Sequence of chain 1.B:
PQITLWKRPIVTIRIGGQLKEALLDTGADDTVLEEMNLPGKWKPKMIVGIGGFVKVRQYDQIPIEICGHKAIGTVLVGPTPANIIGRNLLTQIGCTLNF

Sequence of chain 1.A:
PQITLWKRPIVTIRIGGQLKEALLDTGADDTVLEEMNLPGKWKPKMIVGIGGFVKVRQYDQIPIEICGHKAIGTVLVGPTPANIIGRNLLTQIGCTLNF

A protein and the small-molecule ligand that binds it are described below.
Small molecule (SMILES): COC(=O)N[C@H](C(=O)N[C@@H](Cc1ccccc1)[C@@H](O)CN(Cc1ccc(-c2ccccn2)cc1)NC(=O)[C@@H](NC(=O)OC)C(C)(C)C)C(C)(C)C

Binding-site contacts:
Ligand atom OAM contacts residue GLY27 of chain 1.B at 3.5 Å.
Ligand atom OAJ contacts residue ASP29 of chain 1.A at 3.0 Å (salt-bridge).
Ligand atom NBG contacts residue GLY27 of chain 1.B at 3.2 Å (h-bond).
Ligand atom CAQ contacts residue ILE50 of chain 1.B at 3.6 Å (hydrophobic).
Ligand atom CAT contacts residue GLY27 of chain 1.B at 3.6 Å.
Ligand atom NBH contacts residue GLY27 of chain 1.A at 3.1 Å (h-bond).
Ligand atom CG2 contacts residue VAL48 of chain 1.B at 3.4 Å (hydrophobic).
Ligand atom OAM contacts residue ASP25 of chain 1.B at 2.6 Å (salt-bridge).
Ligand atom OAI contacts residue ASP29 of chain 1.B at 2.9 Å (salt-bridge).
Ligand atom CAQ contacts residue GLY49 of chain 1.B at 3.5 Å.
Ligand atom CAU contacts residue ILE50 of chain 1.B at 3.7 Å (hydrophobic).
Ligand atom CAX contacts residue GLY27 of chain 1.A at 3.5 Å.
Ligand atom CAB contacts residue ASP29 of chain 1.A at 3.5 Å.
Ligand atom OBI contacts residue VAL48 of chain 1.B at 3.3 Å (h-bond).
Ligand atom OAM contacts residue ASP25 of chain 1.A at 2.6 Å (salt-bridge).
Ligand atom CAZ contacts residue LEU23 of chain 1.B at 3.7 Å (hydrophobic).
Ligand atom CAE contacts residue ILE50 of chain 1.A at 3.6 Å (hydrophobic).
Ligand atom CAG contacts residue VAL48 of chain 1.A at 3.7 Å (hydrophobic).
Ligand atom CBC contacts residue GLY27 of chain 1.A at 3.5 Å.
Ligand atom CBS contacts residue ASP25 of chain 1.A at 3.4 Å.
Ligand atom OAI contacts residue ALA28 of chain 1.B at 3.4 Å.
Ligand atom NBD contacts residue ALA82 of chain 1.B at 3.6 Å.
Ligand atom OAL contacts residue GLY49 of chain 1.A at 3.4 Å.
Ligand atom O contacts residue GLY49 of chain 1.B at 3.4 Å.
Ligand atom CAW contacts residue GLY49 of chain 1.A at 3.6 Å.
Ligand atom CAX contacts residue LEU23 of chain 1.B at 3.7 Å (hydrophobic).
Ligand atom N contacts residue VAL48 of chain 1.B at 2.9 Å (h-bond).
Ligand atom CBC contacts residue ASP25 of chain 1.B at 3.0 Å.
Ligand atom CBS contacts residue ASP25 of chain 1.B at 3.4 Å.
Ligand atom OBJ contacts residue VAL48 of chain 1.A at 3.3 Å (h-bond).
Ligand atom CAS contacts residue ARG8 of chain 1.B at 3.4 Å.
Ligand atom CAO contacts residue ARG8 of chain 1.B at 3.1 Å.
Ligand atom CBK contacts residue VAL48 of chain 1.B at 3.6 Å (hydrophobic).
Ligand atom CAB contacts residue ARG8 of chain 1.B at 3.3 Å.
Ligand atom CBA contacts residue ASP25 of chain 1.A at 3.2 Å.
Ligand atom NBF contacts residue VAL48 of chain 1.A at 3.1 Å (h-bond).
Ligand atom OAI contacts residue GLY27 of chain 1.B at 3.3 Å (h-bond).
Ligand atom CAA contacts residue ARG8 of chain 1.A at 3.4 Å.
Ligand atom CAY contacts residue PRO81 of chain 1.B at 3.3 Å (hydrophobic).
Ligand atom CAA contacts residue ASP29 of chain 1.B at 3.5 Å.